The protein below binds the small molecule below.
Small molecule (SMILES): N[C@@H](CS)C(=O)O

Binding-site contacts:
Ligand atom SG contacts residue CYS33 of chain 1.B at 2.0 Å (h-bond).
Ligand atom CB contacts residue SER86 of chain 1.B at 3.8 Å.
Ligand atom CA contacts residue CYS33 of chain 1.B at 4.2 Å (hydrophobic).
Ligand atom SG contacts residue SER36 of chain 1.B at 4.4 Å.
Ligand atom SG contacts residue SER86 of chain 1.B at 4.0 Å.
Ligand atom N contacts residue SER86 of chain 1.B at 4.4 Å.
Ligand atom SG contacts residue GLU88 of chain 1.B at 3.8 Å.
Ligand atom CB contacts residue SER36 of chain 1.B at 3.5 Å.
Ligand atom O contacts residue SER36 of chain 1.B at 4.1 Å.
Ligand atom CA contacts residue GLU88 of chain 1.B at 3.9 Å.
Ligand atom CB contacts residue CYS33 of chain 1.B at 3.1 Å (hydrophobic).
Ligand atom SG contacts residue PRO87 of chain 1.B at 4.0 Å.
Ligand atom SG contacts residue PHE35 of chain 1.B at 4.0 Å.
Ligand atom N contacts residue GLU88 of chain 1.B at 4.4 Å.

Sequence of chain 1.B:
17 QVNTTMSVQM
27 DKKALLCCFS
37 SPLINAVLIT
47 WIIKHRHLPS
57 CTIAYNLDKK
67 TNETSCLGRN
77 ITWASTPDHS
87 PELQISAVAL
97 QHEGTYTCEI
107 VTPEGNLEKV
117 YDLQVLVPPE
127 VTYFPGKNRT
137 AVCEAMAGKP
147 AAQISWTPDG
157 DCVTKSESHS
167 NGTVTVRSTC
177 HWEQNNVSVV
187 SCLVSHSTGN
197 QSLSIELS